Binding-site contacts:
Ligand atom CAD contacts residue ILE64 of chain 1.B at 4.1 Å (hydrophobic).
Ligand atom CAE contacts residue ILE64 of chain 1.B at 3.3 Å (hydrophobic).
Ligand atom NAJ contacts residue TYR36 of chain 1.B at 3.3 Å (h-bond).
Ligand atom CAK contacts residue TYR95 of chain 1.A at 4.3 Å (hydrophobic).
Ligand atom SAC contacts residue HIS62 of chain 1.B at 4.0 Å.
Ligand atom SAC contacts residue PRO1 of chain 1.B at 2.6 Å (h-bond).
Ligand atom CAI contacts residue PHE113 of chain 1.B at 3.9 Å (hydrophobic).
Ligand atom CAM contacts residue TYR36 of chain 1.B at 4.2 Å (hydrophobic).
Ligand atom CAI contacts residue TYR36 of chain 1.B at 4.2 Å (hydrophobic).
Ligand atom CAF contacts residue TYR36 of chain 1.B at 4.4 Å (hydrophobic).
Ligand atom NAB contacts residue ILE64 of chain 1.B at 4.4 Å.
Ligand atom CAG contacts residue PRO1 of chain 1.B at 4.3 Å (hydrophobic).
Ligand atom CAK contacts residue TYR36 of chain 1.B at 3.7 Å (hydrophobic).
Ligand atom CAH contacts residue TYR36 of chain 1.B at 3.9 Å (hydrophobic).
Ligand atom SAC contacts residue MET2 of chain 1.B at 3.7 Å.
Ligand atom CAK contacts residue MET2 of chain 1.B at 4.4 Å (hydrophobic).
Ligand atom NAJ contacts residue PRO1 of chain 1.B at 2.6 Å (h-bond).
Ligand atom NAB contacts residue LYS32 of chain 1.B at 4.3 Å.
Ligand atom SAC contacts residue ILE64 of chain 1.B at 4.1 Å.
Ligand atom CAM contacts residue ILE64 of chain 1.B at 3.7 Å (hydrophobic).
Ligand atom CAH contacts residue PHE113 of chain 1.B at 3.6 Å (hydrophobic).
Ligand atom CAL contacts residue LYS32 of chain 1.B at 4.3 Å.
Ligand atom CAF contacts residue PHE113 of chain 1.B at 3.8 Å (hydrophobic).
Ligand atom CAM contacts residue PHE113 of chain 1.B at 4.1 Å (hydrophobic).
Ligand atom CAF contacts residue ILE64 of chain 1.B at 4.0 Å (hydrophobic).
Ligand atom NAJ contacts residue TYR95 of chain 1.A at 3.5 Å (h-bond).
Ligand atom CAK contacts residue PRO1 of chain 1.B at 1.5 Å (hydrophobic).
Ligand atom CAI contacts residue ILE64 of chain 1.B at 4.3 Å (hydrophobic).
Ligand atom SAC contacts residue SER63 of chain 1.B at 4.0 Å.
Ligand atom CAG contacts residue ILE64 of chain 1.B at 3.6 Å (hydrophobic).
Ligand atom CAI contacts residue TYR95 of chain 1.A at 3.5 Å (hydrophobic).
Ligand atom CAE contacts residue LYS32 of chain 1.B at 3.8 Å.
Ligand atom CAI contacts residue PRO1 of chain 1.B at 4.0 Å (hydrophobic).
Ligand atom CAL contacts residue ILE64 of chain 1.B at 4.0 Å (hydrophobic).
Ligand atom CAH contacts residue ILE64 of chain 1.B at 3.9 Å (hydrophobic).
Ligand atom CAD contacts residue LYS32 of chain 1.B at 4.1 Å.

A protein and the small-molecule ligand that binds it are described below.
Small molecule (SMILES): N#Cc1ccc(CNC=S)cc1

Sequence of chain 1.B:
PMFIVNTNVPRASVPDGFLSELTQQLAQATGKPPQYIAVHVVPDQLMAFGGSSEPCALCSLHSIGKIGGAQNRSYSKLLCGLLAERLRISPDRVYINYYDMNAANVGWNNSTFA

Sequence of chain 1.A:
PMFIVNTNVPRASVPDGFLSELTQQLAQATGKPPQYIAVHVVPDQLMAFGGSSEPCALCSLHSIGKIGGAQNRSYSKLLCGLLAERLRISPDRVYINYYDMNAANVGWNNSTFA